Binding-site contacts:
Ligand atom N3 contacts residue TYR82 of chain 1.A at 3.5 Å.
Ligand atom N3 contacts residue TYR171 of chain 1.A at 3.3 Å (h-bond).
Ligand atom CAO contacts residue ARG132 of chain 1.A at 3.6 Å.
Ligand atom OAQ contacts residue ARG132 of chain 1.A at 3.6 Å.
Ligand atom CAZ contacts residue THR144 of chain 1.A at 3.5 Å.
Ligand atom CAC contacts residue CYS107 of chain 1.B at 3.4 Å (hydrophobic).
Ligand atom N2 contacts residue ASN135 of chain 1.A at 2.9 Å (h-bond).
Ligand atom CAV contacts residue CYS107 of chain 1.A at 3.2 Å (hydrophobic).
Ligand atom C6 contacts residue CYS107 of chain 1.A at 3.7 Å (hydrophobic).
Ligand atom CAH contacts residue CYS107 of chain 1.A at 3.4 Å (hydrophobic).
Ligand atom CAY contacts residue TYR82 of chain 1.A at 3.5 Å (hydrophobic).
Ligand atom NAX contacts residue TYR82 of chain 1.A at 3.6 Å.
Ligand atom NAI contacts residue CYS107 of chain 1.A at 2.6 Å (h-bond).
Ligand atom CAS contacts residue TYR108 of chain 1.A at 3.3 Å (hydrophobic).
Ligand atom CAU contacts residue GLY106 of chain 1.A at 3.7 Å.
Ligand atom CAV contacts residue TYR108 of chain 1.A at 3.6 Å (hydrophobic).
Ligand atom OAT contacts residue TYR108 of chain 1.A at 3.4 Å.
Ligand atom CAF contacts residue CYS107 of chain 1.A at 3.7 Å (hydrophobic).
Ligand atom C2 contacts residue TYR82 of chain 1.A at 3.3 Å (hydrophobic).
Ligand atom CAY contacts residue TYR171 of chain 1.A at 3.7 Å (hydrophobic).
Ligand atom CBA contacts residue THR144 of chain 1.A at 3.6 Å.
Ligand atom C4 contacts residue TYR171 of chain 1.A at 3.5 Å (hydrophobic).
Ligand atom CAU contacts residue CYS107 of chain 1.A at 3.5 Å (hydrophobic).
Ligand atom NAI contacts residue TYR82 of chain 1.A at 3.6 Å.
Ligand atom CAA contacts residue CYS107 of chain 1.B at 1.8 Å (hydrophobic).
Ligand atom CAR contacts residue ILE134 of chain 1.A at 3.6 Å (hydrophobic).
Ligand atom C2 contacts residue TYR171 of chain 1.A at 3.4 Å (hydrophobic).
Ligand atom CAP contacts residue TYR108 of chain 1.A at 3.6 Å (hydrophobic).
Ligand atom CAU contacts residue TYR108 of chain 1.A at 3.5 Å (hydrophobic).
Ligand atom OAD contacts residue CYS107 of chain 1.B at 3.3 Å.
Ligand atom C6 contacts residue TYR82 of chain 1.A at 3.4 Å (hydrophobic).
Ligand atom CAH contacts residue MET109 of chain 1.A at 3.6 Å (hydrophobic).
Ligand atom C1 contacts residue ASN135 of chain 1.A at 3.3 Å.
Ligand atom CAB contacts residue GLN101 of chain 1.B at 3.5 Å.
Ligand atom CAA contacts residue GLN101 of chain 1.B at 3.5 Å.
Ligand atom CAB contacts residue CYS107 of chain 1.B at 2.9 Å (hydrophobic).
Ligand atom NAE contacts residue GLU96 of chain 1.B at 3.2 Å (salt-bridge).
Ligand atom N1 contacts residue TYR82 of chain 1.A at 3.5 Å (h-bond).
Ligand atom CAR contacts residue ARG132 of chain 1.A at 3.2 Å.
Ligand atom CBA contacts residue LEU155 of chain 1.A at 3.6 Å (hydrophobic).

Sequence of chain 1.A:
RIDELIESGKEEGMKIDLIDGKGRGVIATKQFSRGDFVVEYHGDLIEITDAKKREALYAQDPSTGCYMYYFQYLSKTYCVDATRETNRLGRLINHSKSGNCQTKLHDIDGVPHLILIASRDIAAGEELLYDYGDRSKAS

Sequence of chain 1.B:
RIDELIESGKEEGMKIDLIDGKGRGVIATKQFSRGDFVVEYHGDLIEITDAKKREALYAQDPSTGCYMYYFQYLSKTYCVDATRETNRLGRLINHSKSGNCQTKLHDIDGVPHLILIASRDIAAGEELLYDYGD

The small molecule below binds the protein below.
Small molecule (SMILES): C=CC(=O)NCCCNc1nc(N2CCCC2)nc2cc(OCCN)c(OC)cc12